The small molecule below binds the protein below.
Small molecule (SMILES): CC(=O)N[C@H]1[C@H](O[C@H]2[C@H](O)[C@@H](NC(C)=O)CO[C@@H]2CO)O[C@H](CO)[C@@H](O)[C@@H]1O

Sequence of chain 1.B:
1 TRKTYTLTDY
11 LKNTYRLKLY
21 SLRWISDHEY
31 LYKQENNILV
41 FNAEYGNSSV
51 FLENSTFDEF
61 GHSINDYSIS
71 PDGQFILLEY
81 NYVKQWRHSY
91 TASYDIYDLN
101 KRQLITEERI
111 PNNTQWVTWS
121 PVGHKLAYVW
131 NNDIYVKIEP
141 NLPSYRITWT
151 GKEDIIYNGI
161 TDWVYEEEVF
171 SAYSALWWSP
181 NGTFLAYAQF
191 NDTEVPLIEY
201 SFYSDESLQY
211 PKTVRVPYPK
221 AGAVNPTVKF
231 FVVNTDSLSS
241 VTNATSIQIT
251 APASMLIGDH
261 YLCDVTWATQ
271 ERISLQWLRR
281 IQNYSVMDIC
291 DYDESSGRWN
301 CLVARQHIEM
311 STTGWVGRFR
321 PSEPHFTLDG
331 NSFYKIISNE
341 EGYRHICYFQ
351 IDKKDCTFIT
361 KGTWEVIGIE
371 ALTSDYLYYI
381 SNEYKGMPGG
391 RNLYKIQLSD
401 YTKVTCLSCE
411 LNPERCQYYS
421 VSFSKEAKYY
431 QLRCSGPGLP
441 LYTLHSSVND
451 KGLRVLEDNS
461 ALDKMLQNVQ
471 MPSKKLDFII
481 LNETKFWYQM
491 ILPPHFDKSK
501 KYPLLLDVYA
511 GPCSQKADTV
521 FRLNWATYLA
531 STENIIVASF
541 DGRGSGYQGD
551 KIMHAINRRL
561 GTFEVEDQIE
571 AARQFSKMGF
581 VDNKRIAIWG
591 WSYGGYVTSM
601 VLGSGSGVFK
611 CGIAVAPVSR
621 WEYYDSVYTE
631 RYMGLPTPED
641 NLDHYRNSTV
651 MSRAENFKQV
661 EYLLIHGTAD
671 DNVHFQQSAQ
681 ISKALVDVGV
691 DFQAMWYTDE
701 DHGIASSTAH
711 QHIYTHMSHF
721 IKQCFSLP

Binding-site contacts:
Ligand atom C7 contacts residue THR150 of chain 1.B at 4.3 Å.
Ligand atom O7 contacts residue THR150 of chain 1.B at 3.4 Å.
Ligand atom C7 contacts residue ASN243 of chain 1.B at 3.3 Å.
Ligand atom C2 contacts residue TRP149 of chain 1.B at 4.1 Å (hydrophobic).
Ligand atom O3 contacts residue TRP149 of chain 1.B at 4.3 Å.
Ligand atom C1 contacts residue ASN243 of chain 1.B at 1.5 Å.
Ligand atom C3 contacts residue TRP149 of chain 1.B at 3.9 Å (hydrophobic).
Ligand atom C8 contacts residue TRP149 of chain 1.B at 3.5 Å (hydrophobic).
Ligand atom N2 contacts residue TRP149 of chain 1.B at 3.4 Å.
Ligand atom O5 contacts residue ASN243 of chain 1.B at 2.3 Å (h-bond).
Ligand atom C5 contacts residue ASN243 of chain 1.B at 3.6 Å.
Ligand atom O7 contacts residue ASN243 of chain 1.B at 3.4 Å (h-bond).
Ligand atom C1 contacts residue TRP149 of chain 1.B at 3.6 Å (hydrophobic).
Ligand atom C2 contacts residue ASN243 of chain 1.B at 2.4 Å.
Ligand atom N2 contacts residue ASN243 of chain 1.B at 2.9 Å (h-bond).
Ligand atom C7 contacts residue TRP149 of chain 1.B at 4.0 Å (hydrophobic).
Ligand atom C4 contacts residue ASN243 of chain 1.B at 4.2 Å.
Ligand atom C8 contacts residue ASN243 of chain 1.B at 4.4 Å.
Ligand atom C3 contacts residue ASN243 of chain 1.B at 3.8 Å.